Sequence of chain 1.B:
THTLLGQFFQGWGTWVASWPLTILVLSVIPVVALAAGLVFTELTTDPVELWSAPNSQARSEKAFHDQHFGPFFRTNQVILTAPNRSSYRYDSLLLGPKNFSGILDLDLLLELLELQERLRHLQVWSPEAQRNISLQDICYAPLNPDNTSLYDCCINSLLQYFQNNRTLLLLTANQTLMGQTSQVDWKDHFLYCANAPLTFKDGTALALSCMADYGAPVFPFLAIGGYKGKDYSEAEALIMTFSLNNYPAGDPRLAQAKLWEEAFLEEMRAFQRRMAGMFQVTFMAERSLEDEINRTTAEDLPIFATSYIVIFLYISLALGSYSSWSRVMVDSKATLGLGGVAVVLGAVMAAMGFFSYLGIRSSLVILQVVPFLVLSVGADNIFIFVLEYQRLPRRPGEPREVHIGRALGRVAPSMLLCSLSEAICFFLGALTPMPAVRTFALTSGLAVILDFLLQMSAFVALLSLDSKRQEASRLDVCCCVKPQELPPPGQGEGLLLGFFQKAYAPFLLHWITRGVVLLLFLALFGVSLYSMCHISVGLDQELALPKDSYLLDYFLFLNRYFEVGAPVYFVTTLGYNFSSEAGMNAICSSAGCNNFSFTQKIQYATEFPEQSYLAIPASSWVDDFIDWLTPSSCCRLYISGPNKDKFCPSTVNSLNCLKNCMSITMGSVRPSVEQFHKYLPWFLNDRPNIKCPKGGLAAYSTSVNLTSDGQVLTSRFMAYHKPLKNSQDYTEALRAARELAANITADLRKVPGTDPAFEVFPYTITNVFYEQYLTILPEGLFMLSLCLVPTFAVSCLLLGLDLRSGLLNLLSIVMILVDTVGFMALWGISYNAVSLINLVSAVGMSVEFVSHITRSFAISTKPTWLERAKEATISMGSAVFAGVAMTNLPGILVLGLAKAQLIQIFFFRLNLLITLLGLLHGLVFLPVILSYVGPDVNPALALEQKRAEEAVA

Binding-site contacts:
Ligand atom O4 contacts residue VAL1005 of chain 1.B at 4.0 Å.
Ligand atom C6 contacts residue SER912 of chain 1.B at 4.4 Å.
Ligand atom O6 contacts residue SER912 of chain 1.B at 4.2 Å.
Ligand atom C6 contacts residue ASN909 of chain 1.B at 4.3 Å.
Ligand atom C7 contacts residue ASN909 of chain 1.B at 4.3 Å.
Ligand atom N2 contacts residue VAL1005 of chain 1.B at 4.2 Å.
Ligand atom C1 contacts residue ASN909 of chain 1.B at 1.2 Å.
Ligand atom C3 contacts residue ASN909 of chain 1.B at 3.6 Å.
Ligand atom N2 contacts residue ASN909 of chain 1.B at 3.0 Å (h-bond).
Ligand atom C2 contacts residue ASN909 of chain 1.B at 2.6 Å.
Ligand atom O7 contacts residue VAL1005 of chain 1.B at 3.9 Å.
Ligand atom C5 contacts residue ASN909 of chain 1.B at 3.1 Å.
Ligand atom C5 contacts residue SER912 of chain 1.B at 4.3 Å.
Ligand atom O5 contacts residue ASN909 of chain 1.B at 2.1 Å (h-bond).
Ligand atom C4 contacts residue ASN909 of chain 1.B at 4.0 Å.

The small molecule below binds the protein below.
Small molecule (SMILES): CC(=O)N[C@H]1[C@@H](O[C@H]2[C@H](O)[C@@H](NC(C)=O)CO[C@@H]2CO)O[C@H](CO)[C@@H](O)[C@@H]1O